Sequence of chain 1.A:
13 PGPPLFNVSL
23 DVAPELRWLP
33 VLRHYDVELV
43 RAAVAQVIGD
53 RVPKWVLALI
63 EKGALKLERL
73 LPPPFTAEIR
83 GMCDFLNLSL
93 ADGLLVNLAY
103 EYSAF

Binding-site contacts:
Ligand atom N2 contacts residue ASN89 of chain 1.A at 2.9 Å (h-bond).
Ligand atom C4 contacts residue ASN89 of chain 1.A at 4.2 Å.
Ligand atom C2 contacts residue ASN89 of chain 1.A at 2.5 Å.
Ligand atom O7 contacts residue ARG43 of chain 1.A at 4.3 Å.
Ligand atom O5 contacts residue ASN89 of chain 1.A at 2.4 Å (h-bond).
Ligand atom C3 contacts residue ASN89 of chain 1.A at 3.8 Å.
Ligand atom C5 contacts residue ASN89 of chain 1.A at 3.7 Å.
Ligand atom O7 contacts residue ASN89 of chain 1.A at 2.8 Å (h-bond).
Ligand atom C1 contacts residue ASN89 of chain 1.A at 1.4 Å.
Ligand atom C7 contacts residue ASN89 of chain 1.A at 3.0 Å.
Ligand atom C8 contacts residue ASN89 of chain 1.A at 4.2 Å.

A small-molecule ligand and the protein it binds are described below.
Small molecule (SMILES): CC(=O)N[C@@H]1[C@@H](O)[C@H](O)[C@@H](CO)O[C@H]1O